Sequence of chain 2.A:
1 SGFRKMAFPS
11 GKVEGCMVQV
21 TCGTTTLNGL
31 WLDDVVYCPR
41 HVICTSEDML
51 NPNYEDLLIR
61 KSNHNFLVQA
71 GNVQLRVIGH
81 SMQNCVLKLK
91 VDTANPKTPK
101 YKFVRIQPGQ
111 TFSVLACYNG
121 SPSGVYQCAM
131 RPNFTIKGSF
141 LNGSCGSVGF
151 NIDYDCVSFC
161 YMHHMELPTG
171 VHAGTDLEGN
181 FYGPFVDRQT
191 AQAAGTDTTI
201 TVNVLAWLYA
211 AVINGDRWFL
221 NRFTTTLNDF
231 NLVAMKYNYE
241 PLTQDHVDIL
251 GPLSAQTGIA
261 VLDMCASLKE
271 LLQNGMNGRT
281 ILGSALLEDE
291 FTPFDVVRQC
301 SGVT

Binding-site contacts:
Ligand atom C10 contacts residue LEU141 of chain 1.A at 3.6 Å (hydrophobic).
Ligand atom C2 contacts residue MET49 of chain 1.A at 3.6 Å (hydrophobic).
Ligand atom C8 contacts residue GLU166 of chain 1.A at 3.8 Å.
Ligand atom O contacts residue GLU166 of chain 1.A at 3.2 Å (salt-bridge).
Ligand atom CL contacts residue HIS41 of chain 1.A at 3.3 Å.
Ligand atom C9 contacts residue GLU166 of chain 1.A at 3.6 Å.
Ligand atom C13 contacts residue ASN142 of chain 1.A at 3.5 Å.
Ligand atom C14 contacts residue ASN142 of chain 1.A at 3.6 Å.
Ligand atom N1 contacts residue HIS163 of chain 1.A at 2.8 Å (h-bond).
Ligand atom N2 contacts residue HIS41 of chain 1.A at 3.8 Å.
Ligand atom C contacts residue MET49 of chain 1.A at 3.6 Å (hydrophobic).
Ligand atom N1 contacts residue PHE140 of chain 1.A at 3.7 Å.
Ligand atom N1 contacts residue SER144 of chain 1.A at 3.8 Å.
Ligand atom C6 contacts residue HIS164 of chain 1.A at 3.9 Å.
Ligand atom C11 contacts residue SER1 of chain 2.A at 3.9 Å.
Ligand atom C10 contacts residue PHE140 of chain 1.A at 3.9 Å (hydrophobic).
Ligand atom C8 contacts residue HIS163 of chain 1.A at 3.2 Å.
Ligand atom C1 contacts residue MET49 of chain 1.A at 3.6 Å (hydrophobic).
Ligand atom C10 contacts residue ASN142 of chain 1.A at 3.8 Å.
Ligand atom C9 contacts residue PHE140 of chain 1.A at 3.3 Å (hydrophobic).
Ligand atom N2 contacts residue HIS164 of chain 1.A at 3.5 Å (h-bond).
Ligand atom C11 contacts residue GLU166 of chain 1.A at 3.8 Å.
Ligand atom C10 contacts residue GLU166 of chain 1.A at 3.9 Å.
Ligand atom C9 contacts residue LEU141 of chain 1.A at 3.7 Å (hydrophobic).
Ligand atom C3 contacts residue MET49 of chain 1.A at 3.9 Å (hydrophobic).
Ligand atom C8 contacts residue CYS145 of chain 1.A at 3.8 Å (hydrophobic).
Ligand atom CL contacts residue MET49 of chain 1.A at 3.8 Å.
Ligand atom C contacts residue MET165 of chain 1.A at 3.6 Å (hydrophobic).
Ligand atom N contacts residue CYS145 of chain 1.A at 3.5 Å (h-bond).
Ligand atom C7 contacts residue CYS145 of chain 1.A at 4.0 Å (hydrophobic).
Ligand atom CL contacts residue ASP187 of chain 1.A at 3.0 Å.
Ligand atom C1 contacts residue ARG188 of chain 1.A at 3.8 Å.
Ligand atom C11 contacts residue PHE140 of chain 1.A at 3.7 Å (hydrophobic).
Ligand atom O contacts residue MET165 of chain 1.A at 3.5 Å.
Ligand atom C8 contacts residue MET165 of chain 1.A at 3.9 Å (hydrophobic).
Ligand atom C11 contacts residue ASN142 of chain 1.A at 3.5 Å.
Ligand atom C12 contacts residue ASN142 of chain 1.A at 3.6 Å.
Ligand atom N1 contacts residue GLU166 of chain 1.A at 3.7 Å.
Ligand atom CL contacts residue MET165 of chain 1.A at 3.3 Å.
Ligand atom C11 contacts residue LEU141 of chain 1.A at 3.6 Å (hydrophobic).

A small-molecule ligand and the protein it binds are described below.
Small molecule (SMILES): O=C(Cc1cccc(Cl)n1)Nc1cncc2ccccc12

Sequence of chain 1.A:
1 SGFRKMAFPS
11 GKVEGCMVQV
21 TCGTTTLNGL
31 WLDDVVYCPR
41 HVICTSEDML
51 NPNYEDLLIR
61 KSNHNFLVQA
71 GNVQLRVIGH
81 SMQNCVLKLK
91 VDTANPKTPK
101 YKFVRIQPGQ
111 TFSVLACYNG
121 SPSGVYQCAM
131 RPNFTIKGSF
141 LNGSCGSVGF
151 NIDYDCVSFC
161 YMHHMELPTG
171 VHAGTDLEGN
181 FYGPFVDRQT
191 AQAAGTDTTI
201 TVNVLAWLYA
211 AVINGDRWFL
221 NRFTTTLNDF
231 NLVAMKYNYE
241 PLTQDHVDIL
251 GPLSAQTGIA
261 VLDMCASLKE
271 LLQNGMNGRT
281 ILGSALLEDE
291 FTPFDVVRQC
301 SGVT